This small molecule binds to this protein.
Small molecule (SMILES): O=C(CCC(O)(O)[C@H](Cc1ccccc1)NC(=O)c1ccccc1)N[C@@H](Cc1c[nH]c2ccccc12)C(=O)O

Sequence of chain 1.A:
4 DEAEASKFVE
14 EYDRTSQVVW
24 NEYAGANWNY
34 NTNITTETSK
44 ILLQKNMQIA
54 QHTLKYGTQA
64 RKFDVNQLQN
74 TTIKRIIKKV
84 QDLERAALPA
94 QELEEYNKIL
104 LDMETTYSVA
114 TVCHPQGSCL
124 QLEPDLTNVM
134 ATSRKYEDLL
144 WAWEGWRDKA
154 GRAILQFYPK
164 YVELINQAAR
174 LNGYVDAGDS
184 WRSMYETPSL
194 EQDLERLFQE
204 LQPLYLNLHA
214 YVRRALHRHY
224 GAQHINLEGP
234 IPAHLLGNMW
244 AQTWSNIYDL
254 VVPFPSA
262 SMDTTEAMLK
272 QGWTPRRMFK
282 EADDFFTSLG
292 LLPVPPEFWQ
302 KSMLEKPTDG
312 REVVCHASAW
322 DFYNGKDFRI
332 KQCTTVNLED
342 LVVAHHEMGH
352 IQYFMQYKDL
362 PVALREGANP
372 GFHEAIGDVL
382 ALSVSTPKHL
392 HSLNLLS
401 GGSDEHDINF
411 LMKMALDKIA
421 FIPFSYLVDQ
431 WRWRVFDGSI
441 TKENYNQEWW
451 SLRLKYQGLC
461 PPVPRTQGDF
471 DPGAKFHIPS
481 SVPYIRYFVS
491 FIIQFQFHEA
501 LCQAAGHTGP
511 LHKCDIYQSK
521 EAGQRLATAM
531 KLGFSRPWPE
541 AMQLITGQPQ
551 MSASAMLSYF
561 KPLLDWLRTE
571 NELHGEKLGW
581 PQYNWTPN

Binding-site contacts:
Ligand atom OAF contacts residue GLU348 of chain 1.A at 2.6 Å (salt-bridge).
Ligand atom CAW contacts residue ALA318 of chain 1.A at 2.9 Å (hydrophobic).
Ligand atom CAQ contacts residue ALA320 of chain 1.A at 3.3 Å (hydrophobic).
Ligand atom OAE contacts residue TYR487 of chain 1.A at 2.3 Å (h-bond).
Ligand atom OAA contacts residue TYR487 of chain 1.A at 3.1 Å (h-bond).
Ligand atom CAW contacts residue GLU348 of chain 1.A at 3.5 Å.
Ligand atom CBM contacts residue TYR487 of chain 1.A at 3.5 Å (hydrophobic).
Ligand atom CD1 contacts residue GLN245 of chain 1.A at 3.5 Å.
Ligand atom CB contacts residue TYR487 of chain 1.A at 3.5 Å (hydrophobic).
Ligand atom OAC contacts residue HIS351 of chain 1.A at 3.5 Å.
Ligand atom OAE contacts residue GLU375 of chain 1.A at 3.4 Å (salt-bridge).
Ligand atom CBC contacts residue HIS317 of chain 1.A at 3.5 Å.
Ligand atom CBE contacts residue HIS351 of chain 1.A at 3.6 Å.
Ligand atom CZ3 contacts residue ASP379 of chain 1.A at 3.5 Å.
Ligand atom OAF contacts residue HIS351 of chain 1.A at 3.4 Å (h-bond).
Ligand atom OXT contacts residue HIS477 of chain 1.A at 3.3 Å.
Ligand atom OAA contacts residue HIS317 of chain 1.A at 2.8 Å (h-bond).
Ligand atom OAC contacts residue GLU348 of chain 1.A at 3.3 Å (salt-bridge).
Ligand atom C contacts residue TYR484 of chain 1.A at 3.6 Å (hydrophobic).
Ligand atom NBA contacts residue ZN1 of chain 1.E at 3.6 Å.
Ligand atom CAR contacts residue GLU375 of chain 1.A at 3.5 Å.
Ligand atom OAC contacts residue SER319 of chain 1.A at 3.2 Å.
Ligand atom OAF contacts residue HIS347 of chain 1.A at 3.3 Å (h-bond).
Ligand atom CAV contacts residue GLU348 of chain 1.A at 3.5 Å.
Ligand atom OXT contacts residue LYS475 of chain 1.A at 2.7 Å (salt-bridge).
Ligand atom OAF contacts residue ZN1 of chain 1.E at 2.4 Å.
Ligand atom CBC contacts residue TYR487 of chain 1.A at 3.4 Å (hydrophobic).
Ligand atom CAR contacts residue HIS351 of chain 1.A at 3.5 Å.
Ligand atom OAE contacts residue ZN1 of chain 1.E at 2.2 Å.
Ligand atom NE1 contacts residue GOL1 of chain 1.L at 2.8 Å (h-bond).
Ligand atom OAA contacts residue HIS477 of chain 1.A at 2.8 Å (h-bond).
Ligand atom C contacts residue HIS477 of chain 1.A at 3.5 Å.
Ligand atom CAK contacts residue PHE355 of chain 1.A at 3.4 Å (hydrophobic).
Ligand atom CD1 contacts residue GOL1 of chain 1.L at 3.4 Å.
Ligand atom OAC contacts residue ALA320 of chain 1.A at 2.7 Å (h-bond).
Ligand atom OXT contacts residue TYR484 of chain 1.A at 2.6 Å (h-bond).
Ligand atom CAX contacts residue TYR487 of chain 1.A at 3.5 Å (hydrophobic).
Ligand atom CAJ contacts residue VAL482 of chain 1.A at 3.6 Å (hydrophobic).
Ligand atom CBL contacts residue ALA318 of chain 1.A at 3.6 Å (hydrophobic).
Ligand atom CBM contacts residue ZN1 of chain 1.E at 2.8 Å.